Sequence of chain 1.N:
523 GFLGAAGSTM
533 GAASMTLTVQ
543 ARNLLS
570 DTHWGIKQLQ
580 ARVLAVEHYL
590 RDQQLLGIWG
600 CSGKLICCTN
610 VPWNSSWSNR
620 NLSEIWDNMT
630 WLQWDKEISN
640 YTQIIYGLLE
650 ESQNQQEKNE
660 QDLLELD

Sequence of chain 1.M:
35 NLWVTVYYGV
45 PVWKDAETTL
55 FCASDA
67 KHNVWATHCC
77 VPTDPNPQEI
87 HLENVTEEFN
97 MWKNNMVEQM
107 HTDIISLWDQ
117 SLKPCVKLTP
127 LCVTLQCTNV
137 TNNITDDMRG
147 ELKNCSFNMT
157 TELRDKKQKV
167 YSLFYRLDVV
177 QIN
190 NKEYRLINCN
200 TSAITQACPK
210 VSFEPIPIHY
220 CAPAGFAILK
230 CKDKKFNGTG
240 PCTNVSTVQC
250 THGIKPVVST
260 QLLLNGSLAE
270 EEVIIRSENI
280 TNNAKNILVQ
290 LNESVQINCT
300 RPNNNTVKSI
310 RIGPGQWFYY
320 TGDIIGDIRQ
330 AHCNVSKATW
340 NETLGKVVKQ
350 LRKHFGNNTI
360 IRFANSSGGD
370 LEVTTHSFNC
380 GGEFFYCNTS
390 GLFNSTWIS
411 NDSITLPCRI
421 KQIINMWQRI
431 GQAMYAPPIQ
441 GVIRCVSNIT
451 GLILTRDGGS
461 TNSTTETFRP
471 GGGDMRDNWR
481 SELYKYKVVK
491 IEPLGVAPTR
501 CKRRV

This small molecule binds to this protein.
Small molecule (SMILES): CC(=O)N[C@@H]1[C@@H](O)[C@H](O)[C@@H](CO)O[C@H]1O

Binding-site contacts:
Ligand atom C1 contacts residue ASN90 of chain 1.M at 1.5 Å.
Ligand atom C8 contacts residue GLU89 of chain 1.M at 3.8 Å.
Ligand atom O5 contacts residue ASN90 of chain 1.M at 2.5 Å (h-bond).
Ligand atom C8 contacts residue SER530 of chain 1.N at 3.6 Å.
Ligand atom O7 contacts residue GLY529 of chain 1.N at 3.8 Å.
Ligand atom C3 contacts residue ASN90 of chain 1.M at 3.9 Å.
Ligand atom C8 contacts residue GLY529 of chain 1.N at 4.2 Å.
Ligand atom C7 contacts residue GLY529 of chain 1.N at 4.0 Å.
Ligand atom N2 contacts residue GLU89 of chain 1.M at 4.1 Å.
Ligand atom C5 contacts residue ASN90 of chain 1.M at 3.8 Å.
Ligand atom C7 contacts residue GLU89 of chain 1.M at 4.5 Å.
Ligand atom C7 contacts residue ASN90 of chain 1.M at 3.8 Å.
Ligand atom O7 contacts residue ASN90 of chain 1.M at 4.2 Å.
Ligand atom N2 contacts residue ASN90 of chain 1.M at 2.9 Å (h-bond).
Ligand atom C7 contacts residue SER530 of chain 1.N at 3.9 Å.
Ligand atom O7 contacts residue SER530 of chain 1.N at 3.2 Å (h-bond).
Ligand atom C8 contacts residue GLY526 of chain 1.N at 4.4 Å.
Ligand atom C2 contacts residue ASN90 of chain 1.M at 2.5 Å.
Ligand atom C4 contacts residue ASN90 of chain 1.M at 4.4 Å.